Binding-site contacts:
Ligand atom C1 contacts residue THR156 of chain 2.C at 3.6 Å.
Ligand atom O7 contacts residue ASN154 of chain 2.C at 2.6 Å (h-bond).
Ligand atom O5 contacts residue ASN154 of chain 2.C at 4.0 Å.
Ligand atom C1 contacts residue ASN154 of chain 2.C at 3.4 Å.
Ligand atom C8 contacts residue THR156 of chain 2.C at 4.0 Å.
Ligand atom O6 contacts residue MET151 of chain 2.C at 3.4 Å.
Ligand atom C2 contacts residue THR156 of chain 2.C at 4.2 Å.
Ligand atom C7 contacts residue ASN154 of chain 2.C at 3.3 Å.
Ligand atom C8 contacts residue ASN154 of chain 2.C at 3.6 Å.
Ligand atom C7 contacts residue THR156 of chain 2.C at 3.9 Å.
Ligand atom C6 contacts residue MET151 of chain 2.C at 4.5 Å (hydrophobic).
Ligand atom C2 contacts residue ASN154 of chain 2.C at 3.5 Å.
Ligand atom N2 contacts residue THR156 of chain 2.C at 3.6 Å (h-bond).
Ligand atom N2 contacts residue ASN154 of chain 2.C at 3.8 Å.

The protein below binds the small molecule below.
Small molecule (SMILES): CC(=O)N[C@H]1[C@H](O[C@H]2[C@H](O)[C@@H](NC(C)=O)CO[C@@H]2CO)O[C@H](CO)[C@@H](O)[C@@H]1O

Sequence of chain 2.C:
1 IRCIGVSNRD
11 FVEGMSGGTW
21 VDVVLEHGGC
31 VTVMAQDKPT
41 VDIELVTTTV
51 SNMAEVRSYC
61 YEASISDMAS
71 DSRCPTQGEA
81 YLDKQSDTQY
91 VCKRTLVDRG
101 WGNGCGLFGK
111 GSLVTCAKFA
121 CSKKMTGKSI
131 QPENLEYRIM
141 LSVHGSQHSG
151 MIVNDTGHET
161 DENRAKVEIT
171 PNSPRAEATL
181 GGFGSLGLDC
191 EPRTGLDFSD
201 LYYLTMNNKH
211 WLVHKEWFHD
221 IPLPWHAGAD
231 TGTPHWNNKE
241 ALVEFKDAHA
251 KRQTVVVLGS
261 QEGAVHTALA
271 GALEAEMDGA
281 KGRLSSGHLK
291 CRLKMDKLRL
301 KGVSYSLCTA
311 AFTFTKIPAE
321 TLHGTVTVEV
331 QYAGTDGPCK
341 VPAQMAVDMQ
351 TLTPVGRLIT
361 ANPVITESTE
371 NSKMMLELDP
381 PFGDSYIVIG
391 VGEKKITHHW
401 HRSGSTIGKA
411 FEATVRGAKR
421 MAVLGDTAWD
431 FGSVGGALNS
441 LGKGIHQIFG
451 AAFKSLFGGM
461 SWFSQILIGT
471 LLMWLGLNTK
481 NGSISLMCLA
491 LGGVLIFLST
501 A